A protein and the small-molecule ligand that binds it are described below.
Small molecule (SMILES): O[C@@H]1[C@@H](O)[C@H](O[C@@H]2CO[C@@H](O[C@@H]3CO[C@@H](O[C@@H]4CO[C@@H](O[C@@H]5CO[C@@H](O)[C@H](O)[C@H]5O)[C@H](O)[C@H]4O)[C@H](O)[C@H]3O)[C@H](O)[C@H]2O)OC[C@H]1O

Sequence of chain 1.A:
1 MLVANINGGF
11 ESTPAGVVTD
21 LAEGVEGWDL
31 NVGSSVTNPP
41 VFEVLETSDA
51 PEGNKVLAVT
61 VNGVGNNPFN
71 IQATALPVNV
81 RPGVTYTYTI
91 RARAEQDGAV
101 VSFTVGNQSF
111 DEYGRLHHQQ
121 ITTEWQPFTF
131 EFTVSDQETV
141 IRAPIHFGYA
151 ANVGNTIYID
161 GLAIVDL

Binding-site contacts:
Ligand atom O5 contacts residue GLU112 of chain 1.A at 4.0 Å.
Ligand atom C3 contacts residue GLN72 of chain 1.A at 3.3 Å.
Ligand atom O5 contacts residue ARG142 of chain 1.A at 3.1 Å (salt-bridge).
Ligand atom C1 contacts residue GLU112 of chain 1.A at 3.7 Å.
Ligand atom C2 contacts residue ASN31 of chain 1.A at 3.9 Å.
Ligand atom O5 contacts residue ARG115 of chain 1.A at 3.5 Å.
Ligand atom C5 contacts residue HIS146 of chain 1.A at 3.8 Å.
Ligand atom O3 contacts residue PRO144 of chain 1.A at 3.5 Å.
Ligand atom O3 contacts residue ASN31 of chain 1.A at 2.8 Å (h-bond).
Ligand atom C3 contacts residue ARG142 of chain 1.A at 3.8 Å.
Ligand atom O2 contacts residue PRO144 of chain 1.A at 3.6 Å.
Ligand atom C4 contacts residue GLN72 of chain 1.A at 4.0 Å.
Ligand atom C5 contacts residue ARG142 of chain 1.A at 3.6 Å.
Ligand atom O2 contacts residue GLN72 of chain 1.A at 4.0 Å.
Ligand atom O3 contacts residue ARG142 of chain 1.A at 3.0 Å (salt-bridge).
Ligand atom O2 contacts residue ARG115 of chain 1.A at 3.7 Å.
Ligand atom C5 contacts residue ARG115 of chain 1.A at 3.4 Å.
Ligand atom O3 contacts residue ARG115 of chain 1.A at 3.4 Å.
Ligand atom O3 contacts residue PHE110 of chain 1.A at 2.8 Å (h-bond).
Ligand atom O4 contacts residue GLN72 of chain 1.A at 3.1 Å (h-bond).
Ligand atom O4 contacts residue HIS117 of chain 1.A at 3.2 Å.
Ligand atom C5 contacts residue GLU112 of chain 1.A at 3.6 Å.
Ligand atom O5 contacts residue PHE110 of chain 1.A at 3.4 Å.
Ligand atom C5 contacts residue HIS117 of chain 1.A at 3.7 Å.
Ligand atom C3 contacts residue HIS117 of chain 1.A at 3.6 Å.
Ligand atom C2 contacts residue ARG142 of chain 1.A at 4.0 Å.
Ligand atom C3 contacts residue ASN31 of chain 1.A at 3.7 Å.
Ligand atom O3 contacts residue GLN72 of chain 1.A at 2.7 Å (h-bond).
Ligand atom C3 contacts residue ARG115 of chain 1.A at 3.7 Å.
Ligand atom C5 contacts residue PHE110 of chain 1.A at 3.7 Å (hydrophobic).
Ligand atom C4 contacts residue PHE110 of chain 1.A at 3.8 Å (hydrophobic).
Ligand atom O4 contacts residue PHE110 of chain 1.A at 3.7 Å.
Ligand atom O2 contacts residue HIS146 of chain 1.A at 2.9 Å (h-bond).
Ligand atom C4 contacts residue HIS117 of chain 1.A at 3.8 Å.
Ligand atom C2 contacts residue GLN72 of chain 1.A at 3.9 Å.
Ligand atom C1 contacts residue ARG115 of chain 1.A at 3.8 Å.
Ligand atom O2 contacts residue HIS117 of chain 1.A at 3.9 Å.
Ligand atom C4 contacts residue ARG115 of chain 1.A at 3.5 Å.
Ligand atom C3 contacts residue PHE110 of chain 1.A at 3.2 Å (hydrophobic).
Ligand atom C1 contacts residue GLN72 of chain 1.A at 4.0 Å.